Sequence of chain 1.Y:
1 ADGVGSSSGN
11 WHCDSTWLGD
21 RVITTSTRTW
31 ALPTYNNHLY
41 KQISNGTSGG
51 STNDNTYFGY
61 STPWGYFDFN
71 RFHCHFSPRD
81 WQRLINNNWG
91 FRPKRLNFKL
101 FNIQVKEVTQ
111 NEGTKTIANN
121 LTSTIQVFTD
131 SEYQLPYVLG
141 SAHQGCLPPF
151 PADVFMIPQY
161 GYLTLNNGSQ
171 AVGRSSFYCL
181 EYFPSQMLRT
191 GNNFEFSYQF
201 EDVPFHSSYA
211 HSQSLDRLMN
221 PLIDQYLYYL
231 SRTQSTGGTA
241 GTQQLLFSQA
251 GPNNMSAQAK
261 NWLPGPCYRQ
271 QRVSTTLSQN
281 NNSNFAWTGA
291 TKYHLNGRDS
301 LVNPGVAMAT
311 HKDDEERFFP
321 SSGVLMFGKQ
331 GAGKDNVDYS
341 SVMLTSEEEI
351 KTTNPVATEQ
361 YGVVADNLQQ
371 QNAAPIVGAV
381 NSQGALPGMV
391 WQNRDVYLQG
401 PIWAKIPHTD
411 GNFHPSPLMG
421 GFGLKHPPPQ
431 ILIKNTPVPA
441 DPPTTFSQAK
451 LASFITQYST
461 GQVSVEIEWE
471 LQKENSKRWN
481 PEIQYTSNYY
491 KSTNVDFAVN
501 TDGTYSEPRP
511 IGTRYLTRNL

Binding-site contacts:
Ligand atom O1 contacts residue TRP287 of chain 1.H at 3.0 Å (h-bond).
Ligand atom O2 contacts residue SER256 of chain 1.Y at 4.0 Å.
Ligand atom O2 contacts residue ASN55 of chain 1.H at 3.5 Å (h-bond).
Ligand atom C1 contacts residue TRP287 of chain 1.H at 3.8 Å (hydrophobic).
Ligand atom C2 contacts residue TRP287 of chain 1.H at 3.8 Å (hydrophobic).
Ligand atom O3 contacts residue ALA257 of chain 1.Y at 4.5 Å.
Ligand atom C5 contacts residue TRP287 of chain 1.H at 3.9 Å (hydrophobic).
Ligand atom C3 contacts residue ASN254 of chain 1.Y at 4.1 Å.
Ligand atom O3 contacts residue ASN254 of chain 1.Y at 3.8 Å.
Ligand atom O3 contacts residue TRP287 of chain 1.H at 3.8 Å.
Ligand atom O2 contacts residue ASN254 of chain 1.Y at 4.0 Å.
Ligand atom C4 contacts residue TRP287 of chain 1.H at 3.4 Å (hydrophobic).
Ligand atom C6 contacts residue TRP287 of chain 1.H at 3.8 Å (hydrophobic).
Ligand atom O4 contacts residue TRP287 of chain 1.H at 2.1 Å.
Ligand atom C3 contacts residue TRP287 of chain 1.H at 4.3 Å (hydrophobic).
Ligand atom O2 contacts residue THR52 of chain 1.H at 4.4 Å.
Ligand atom O5 contacts residue TRP287 of chain 1.H at 3.3 Å.

Sequence of chain 1.H:
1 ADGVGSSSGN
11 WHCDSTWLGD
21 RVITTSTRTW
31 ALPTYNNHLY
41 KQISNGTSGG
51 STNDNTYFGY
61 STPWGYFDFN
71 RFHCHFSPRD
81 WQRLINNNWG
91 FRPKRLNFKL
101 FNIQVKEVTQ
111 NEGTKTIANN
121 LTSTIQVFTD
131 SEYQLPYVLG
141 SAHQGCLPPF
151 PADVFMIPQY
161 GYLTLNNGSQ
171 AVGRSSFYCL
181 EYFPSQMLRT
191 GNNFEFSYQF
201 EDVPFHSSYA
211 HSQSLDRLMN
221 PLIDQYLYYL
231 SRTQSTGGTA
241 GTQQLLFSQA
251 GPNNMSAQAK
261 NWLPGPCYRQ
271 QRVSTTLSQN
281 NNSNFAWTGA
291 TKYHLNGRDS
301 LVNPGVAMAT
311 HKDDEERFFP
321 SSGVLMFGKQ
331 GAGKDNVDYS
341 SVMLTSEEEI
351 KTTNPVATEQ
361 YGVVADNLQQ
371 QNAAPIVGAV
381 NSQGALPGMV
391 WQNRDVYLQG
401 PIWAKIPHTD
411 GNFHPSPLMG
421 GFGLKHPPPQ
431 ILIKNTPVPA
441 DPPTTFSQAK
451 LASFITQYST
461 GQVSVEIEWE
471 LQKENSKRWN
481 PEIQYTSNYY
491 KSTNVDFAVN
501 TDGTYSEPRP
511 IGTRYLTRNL

The small molecule below binds the protein below.
Small molecule (SMILES): OC[C@H]1O[C@@H](O)[C@H](O)[C@@H](O)[C@H]1O